Binding-site contacts:
Ligand atom N2 contacts residue ASN12 of chain 49.C at 3.8 Å.
Ligand atom O7 contacts residue ASN12 of chain 49.C at 3.7 Å.
Ligand atom C2 contacts residue ASN12 of chain 49.C at 3.2 Å.
Ligand atom C1 contacts residue ASN12 of chain 49.C at 2.2 Å.
Ligand atom C7 contacts residue ASN12 of chain 49.C at 3.9 Å.
Ligand atom O5 contacts residue ASN12 of chain 49.C at 2.7 Å (h-bond).
Ligand atom C5 contacts residue ASN12 of chain 49.C at 4.1 Å.

A small-molecule ligand and the protein it binds are described below.
Small molecule (SMILES): CC(=O)N[C@H]1[C@H](O[C@H]2[C@H](O)[C@@H](NC(C)=O)CO[C@@H]2CO)O[C@H](CO)[C@@H](O)[C@@H]1O

Sequence of chain 49.C:
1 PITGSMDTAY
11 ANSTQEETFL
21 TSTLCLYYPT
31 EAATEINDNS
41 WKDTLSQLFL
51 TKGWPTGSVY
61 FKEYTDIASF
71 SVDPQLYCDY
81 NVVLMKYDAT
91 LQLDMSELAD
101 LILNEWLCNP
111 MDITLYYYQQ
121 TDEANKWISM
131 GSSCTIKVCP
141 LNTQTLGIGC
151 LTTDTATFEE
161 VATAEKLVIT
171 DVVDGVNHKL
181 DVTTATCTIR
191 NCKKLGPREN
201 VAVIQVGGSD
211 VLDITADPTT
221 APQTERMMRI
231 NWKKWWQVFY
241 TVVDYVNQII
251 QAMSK